Sequence of chain 1.A:
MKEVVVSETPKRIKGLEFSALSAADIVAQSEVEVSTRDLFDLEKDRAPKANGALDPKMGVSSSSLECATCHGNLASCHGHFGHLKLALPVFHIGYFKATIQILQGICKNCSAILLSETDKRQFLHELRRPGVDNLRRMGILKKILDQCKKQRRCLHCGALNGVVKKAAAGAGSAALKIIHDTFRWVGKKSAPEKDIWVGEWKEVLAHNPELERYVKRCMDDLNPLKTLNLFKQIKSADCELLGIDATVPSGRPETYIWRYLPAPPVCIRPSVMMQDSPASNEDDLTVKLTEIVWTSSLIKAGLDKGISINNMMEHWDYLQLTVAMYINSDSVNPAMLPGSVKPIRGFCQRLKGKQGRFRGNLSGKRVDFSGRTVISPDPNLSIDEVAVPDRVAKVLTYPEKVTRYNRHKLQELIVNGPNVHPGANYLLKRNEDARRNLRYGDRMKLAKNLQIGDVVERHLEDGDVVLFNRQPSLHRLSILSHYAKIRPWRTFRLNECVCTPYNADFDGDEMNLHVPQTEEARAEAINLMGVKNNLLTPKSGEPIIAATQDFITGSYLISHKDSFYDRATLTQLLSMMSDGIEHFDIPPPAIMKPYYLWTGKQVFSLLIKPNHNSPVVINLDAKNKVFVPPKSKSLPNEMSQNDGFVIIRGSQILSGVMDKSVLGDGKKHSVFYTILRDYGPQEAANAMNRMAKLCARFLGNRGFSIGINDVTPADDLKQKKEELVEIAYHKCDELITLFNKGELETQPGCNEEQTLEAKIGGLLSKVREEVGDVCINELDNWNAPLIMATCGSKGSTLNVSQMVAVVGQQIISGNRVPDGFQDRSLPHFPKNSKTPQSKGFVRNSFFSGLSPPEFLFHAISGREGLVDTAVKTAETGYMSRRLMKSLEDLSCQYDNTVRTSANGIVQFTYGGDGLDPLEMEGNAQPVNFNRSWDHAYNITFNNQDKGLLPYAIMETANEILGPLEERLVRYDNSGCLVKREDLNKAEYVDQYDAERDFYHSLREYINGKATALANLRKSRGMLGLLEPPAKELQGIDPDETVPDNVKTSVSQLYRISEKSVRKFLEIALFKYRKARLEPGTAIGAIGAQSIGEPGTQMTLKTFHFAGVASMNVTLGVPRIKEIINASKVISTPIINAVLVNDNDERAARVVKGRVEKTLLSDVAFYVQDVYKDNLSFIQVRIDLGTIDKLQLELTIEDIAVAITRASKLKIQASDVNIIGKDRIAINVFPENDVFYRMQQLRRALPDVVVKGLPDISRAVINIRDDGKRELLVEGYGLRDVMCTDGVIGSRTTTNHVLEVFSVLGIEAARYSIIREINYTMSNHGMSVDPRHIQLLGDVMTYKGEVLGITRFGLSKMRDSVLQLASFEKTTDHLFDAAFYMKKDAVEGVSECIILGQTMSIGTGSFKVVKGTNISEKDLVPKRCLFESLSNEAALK

This protein binds this small molecule.
Small molecule (SMILES): Nc1ccn([C@@H]2O[C@H](CO[P](=O)(O)O[C@H]3[C@@H](O)[C@H](n4ccc(N)nc4=O)O[C@@H]3CO[P](=O)(O)O[C@H]3[C@@H](O)[C@H](n4cnc5c(=O)nc(N)[nH]c54)O[C@@H]3COP(=O)=O)[C@@H](O[P](=O)(O)OC[C@H]3O[C@@H](n4cnc5c(N)ncnc54)[C@H](O)[C@@H]3O[P](=O)(O)OC[C@H]3O[C@@H](n4ccc(N)nc4=O)[C@H](O)[C@@H]3O[P](=O)(O)OC[C@H]3O[C@@H](n4cnc5c(N)ncnc54)[C@H](O)[C@@H]3O[P](=O)(O)OC[C@H]3O[C@@H](n4cnc5c(=O)nc(N)[nH]c54)[C@H](O)[C@@H]3O[P](=O)(O)OC[C@H]3O[C@@H](n4cnc5c(N)ncnc54)[C@H](O)[C@@H]3O[P](=O)(O)OC[C@H]3O[C@@H](n4cnc5c(=O)nc(N)[nH]c54)[C@H](O)[C@@H]3O)[C@H]2O)c(=O)n1

Sequence of chain 1.B:
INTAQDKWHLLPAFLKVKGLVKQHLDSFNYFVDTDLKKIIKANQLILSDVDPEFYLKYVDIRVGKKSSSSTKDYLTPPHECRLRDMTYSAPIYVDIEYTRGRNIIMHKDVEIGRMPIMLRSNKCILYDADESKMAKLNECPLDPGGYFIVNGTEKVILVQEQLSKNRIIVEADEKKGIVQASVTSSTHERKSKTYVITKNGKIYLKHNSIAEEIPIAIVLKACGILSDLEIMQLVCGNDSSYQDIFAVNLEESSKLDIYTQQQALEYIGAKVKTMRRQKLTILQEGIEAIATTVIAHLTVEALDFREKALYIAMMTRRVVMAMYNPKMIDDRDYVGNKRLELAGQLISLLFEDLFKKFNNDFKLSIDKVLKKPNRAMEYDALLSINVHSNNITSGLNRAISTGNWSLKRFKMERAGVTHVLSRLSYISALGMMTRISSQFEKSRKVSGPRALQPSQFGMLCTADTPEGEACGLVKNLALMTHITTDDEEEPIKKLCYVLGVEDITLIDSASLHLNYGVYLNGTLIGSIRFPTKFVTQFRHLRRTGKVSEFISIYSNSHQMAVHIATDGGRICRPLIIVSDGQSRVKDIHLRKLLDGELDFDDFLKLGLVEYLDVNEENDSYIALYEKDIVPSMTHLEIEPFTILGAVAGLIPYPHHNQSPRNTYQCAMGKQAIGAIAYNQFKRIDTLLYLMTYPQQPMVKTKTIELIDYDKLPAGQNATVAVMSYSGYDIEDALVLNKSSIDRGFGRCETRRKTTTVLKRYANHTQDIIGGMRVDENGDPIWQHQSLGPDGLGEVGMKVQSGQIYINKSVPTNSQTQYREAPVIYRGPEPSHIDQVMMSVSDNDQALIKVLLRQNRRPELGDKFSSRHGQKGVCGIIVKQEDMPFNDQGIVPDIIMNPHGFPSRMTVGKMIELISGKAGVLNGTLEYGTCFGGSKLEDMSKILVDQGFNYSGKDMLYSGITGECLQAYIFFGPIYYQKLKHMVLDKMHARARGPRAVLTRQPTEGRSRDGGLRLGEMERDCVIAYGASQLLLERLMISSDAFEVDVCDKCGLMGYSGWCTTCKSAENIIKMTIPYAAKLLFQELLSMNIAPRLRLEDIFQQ

Binding-site contacts:
Ligand atom OP1 contacts residue LYS911 of chain 1.B at 2.5 Å (salt-bridge).
Ligand atom O3' contacts residue GLN708 of chain 1.B at 3.0 Å (h-bond).
Ligand atom C4' contacts residue HIS1029 of chain 1.B at 3.5 Å.
Ligand atom OP1 contacts residue ASP513 of chain 1.A at 4.0 Å.
Ligand atom C5' contacts residue HIS1029 of chain 1.B at 3.3 Å.
Ligand atom O2' contacts residue ARG476 of chain 1.A at 2.6 Å (salt-bridge).
Ligand atom C3' contacts residue ASP515 of chain 1.A at 3.4 Å.
Ligand atom C5' contacts residue HIS456 of chain 1.B at 3.5 Å.
Ligand atom P contacts residue LYS911 of chain 1.B at 3.5 Å.
Ligand atom C2' contacts residue ARG476 of chain 1.A at 3.6 Å.
Ligand atom P contacts residue LYS919 of chain 1.B at 3.8 Å.
Ligand atom O3' contacts residue ASP515 of chain 1.A at 3.1 Å (salt-bridge).
Ligand atom OP1 contacts residue ARG472 of chain 1.B at 3.8 Å.
Ligand atom O2' contacts residue HIS456 of chain 1.B at 3.1 Å (h-bond).
Ligand atom C5' contacts residue GLY514 of chain 1.A at 4.0 Å.
Ligand atom O4' contacts residue ASP515 of chain 1.A at 3.9 Å.
Ligand atom C3' contacts residue MG1 of chain 1.W at 3.5 Å.
Ligand atom C5' contacts residue GLN708 of chain 1.B at 3.9 Å.
Ligand atom C2' contacts residue ASP515 of chain 1.A at 3.3 Å.
Ligand atom OP1 contacts residue LYS919 of chain 1.B at 3.0 Å (salt-bridge).
Ligand atom O3' contacts residue ASP511 of chain 1.A at 3.8 Å.
Ligand atom C4' contacts residue ASP515 of chain 1.A at 3.2 Å.
Ligand atom N2 contacts residue PRO478 of chain 1.A at 3.4 Å.
Ligand atom O2' contacts residue ASP515 of chain 1.A at 2.3 Å (salt-bridge).
Ligand atom P contacts residue GLN708 of chain 1.B at 3.5 Å.
Ligand atom O2' contacts residue HIS1029 of chain 1.B at 4.0 Å.
Ligand atom OP1 contacts residue GLN708 of chain 1.B at 2.8 Å (h-bond).
Ligand atom OP1 contacts residue ARG472 of chain 1.B at 3.9 Å.
Ligand atom OP2 contacts residue ARG472 of chain 1.B at 3.9 Å.
Ligand atom OP2 contacts residue LYS919 of chain 1.B at 3.8 Å.
Ligand atom O3' contacts residue ASP513 of chain 1.A at 3.5 Å (salt-bridge).
Ligand atom O3' contacts residue MG1 of chain 1.W at 2.1 Å.
Ligand atom O3' contacts residue LYS911 of chain 1.B at 3.4 Å (salt-bridge).
Ligand atom OP1 contacts residue HIS456 of chain 1.B at 3.8 Å.
Ligand atom OP2 contacts residue GLU504 of chain 1.B at 3.4 Å (salt-bridge).
Ligand atom O3' contacts residue HIS456 of chain 1.B at 3.2 Å (h-bond).
Ligand atom O4' contacts residue VAL272 of chain 1.A at 3.7 Å.
Ligand atom O4' contacts residue HIS1029 of chain 1.B at 3.8 Å.
Ligand atom OP1 contacts residue ALA452 of chain 1.B at 3.4 Å.
Ligand atom C1' contacts residue ASP515 of chain 1.A at 4.0 Å.